Binding-site contacts:
Ligand atom C4 contacts residue ASN77 of chain 1.C at 4.5 Å.
Ligand atom C7 contacts residue THR79 of chain 1.C at 2.9 Å.
Ligand atom O5 contacts residue ASN77 of chain 1.C at 2.6 Å (h-bond).
Ligand atom C8 contacts residue ASN77 of chain 1.C at 4.3 Å.
Ligand atom C3 contacts residue ASN77 of chain 1.C at 4.0 Å.
Ligand atom C2 contacts residue THR79 of chain 1.C at 3.5 Å.
Ligand atom O5 contacts residue PHE75 of chain 1.C at 4.4 Å.
Ligand atom C8 contacts residue THR79 of chain 1.C at 2.7 Å.
Ligand atom C1 contacts residue ASN77 of chain 1.C at 1.6 Å.
Ligand atom O7 contacts residue ASN77 of chain 1.C at 3.3 Å (h-bond).
Ligand atom O7 contacts residue THR79 of chain 1.C at 3.9 Å.
Ligand atom C5 contacts residue THR79 of chain 1.C at 3.9 Å.
Ligand atom C2 contacts residue ASN77 of chain 1.C at 2.7 Å.
Ligand atom C1 contacts residue THR79 of chain 1.C at 2.7 Å.
Ligand atom O5 contacts residue THR79 of chain 1.C at 3.7 Å.
Ligand atom C5 contacts residue ASN77 of chain 1.C at 3.8 Å.
Ligand atom C5 contacts residue PHE75 of chain 1.C at 4.2 Å (hydrophobic).
Ligand atom N2 contacts residue ASN77 of chain 1.C at 3.0 Å (h-bond).
Ligand atom C7 contacts residue ASN77 of chain 1.C at 3.3 Å.
Ligand atom N2 contacts residue THR79 of chain 1.C at 2.7 Å.
Ligand atom C3 contacts residue THR79 of chain 1.C at 3.9 Å.

Sequence of chain 1.C:
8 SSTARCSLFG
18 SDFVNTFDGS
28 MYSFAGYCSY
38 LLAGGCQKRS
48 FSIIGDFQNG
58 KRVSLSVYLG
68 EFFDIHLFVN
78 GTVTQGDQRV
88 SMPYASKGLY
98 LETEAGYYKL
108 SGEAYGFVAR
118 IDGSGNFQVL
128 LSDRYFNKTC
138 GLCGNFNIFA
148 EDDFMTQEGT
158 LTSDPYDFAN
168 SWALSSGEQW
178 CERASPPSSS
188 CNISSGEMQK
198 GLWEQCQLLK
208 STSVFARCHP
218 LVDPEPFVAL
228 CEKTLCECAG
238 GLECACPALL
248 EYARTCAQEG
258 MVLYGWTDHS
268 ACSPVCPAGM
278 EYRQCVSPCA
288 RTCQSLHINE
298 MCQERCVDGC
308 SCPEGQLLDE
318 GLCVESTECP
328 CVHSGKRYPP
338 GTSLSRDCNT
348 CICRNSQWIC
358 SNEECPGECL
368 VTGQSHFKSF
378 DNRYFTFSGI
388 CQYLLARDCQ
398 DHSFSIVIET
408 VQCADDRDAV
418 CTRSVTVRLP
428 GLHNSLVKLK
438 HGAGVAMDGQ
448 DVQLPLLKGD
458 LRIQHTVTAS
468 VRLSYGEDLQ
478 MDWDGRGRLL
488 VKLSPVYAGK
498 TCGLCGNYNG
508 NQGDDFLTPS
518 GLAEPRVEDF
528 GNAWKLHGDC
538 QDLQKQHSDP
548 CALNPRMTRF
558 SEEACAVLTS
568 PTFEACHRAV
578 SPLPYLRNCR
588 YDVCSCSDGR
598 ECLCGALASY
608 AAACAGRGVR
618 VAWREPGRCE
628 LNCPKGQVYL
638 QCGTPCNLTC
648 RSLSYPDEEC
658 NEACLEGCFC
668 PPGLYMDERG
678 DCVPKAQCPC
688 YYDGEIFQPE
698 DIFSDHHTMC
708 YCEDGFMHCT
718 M

The small molecule below binds the protein below.
Small molecule (SMILES): CC(=O)N[C@@H]1[C@@H](O)[C@H](O)[C@@H](CO)O[C@H]1O